Binding-site contacts:
Ligand atom CL1 contacts residue LYS85 of chain 1.A at 3.7 Å.
Ligand atom NAS contacts residue MET137 of chain 1.A at 3.2 Å.
Ligand atom NAV contacts residue GLU136 of chain 1.A at 2.8 Å (salt-bridge).
Ligand atom NAV contacts residue LEU138 of chain 1.A at 3.4 Å (h-bond).
Ligand atom NAS contacts residue GLU136 of chain 1.A at 3.6 Å.
Ligand atom CAX contacts residue VAL203 of chain 1.A at 3.8 Å (hydrophobic).
Ligand atom CBD contacts residue ALA83 of chain 1.A at 3.7 Å (hydrophobic).
Ligand atom CAH contacts residue GLY65 of chain 1.A at 3.8 Å.
Ligand atom OAC contacts residue LYS85 of chain 1.A at 3.6 Å.
Ligand atom NAA contacts residue ASN189 of chain 1.A at 2.9 Å (h-bond).
Ligand atom OAB contacts residue VAL70 of chain 1.A at 3.8 Å.
Ligand atom CL1 contacts residue GLY68 of chain 1.A at 3.4 Å.
Ligand atom CAQ contacts residue ASP204 of chain 1.A at 3.2 Å.
Ligand atom CAP contacts residue LEU191 of chain 1.A at 3.5 Å (hydrophobic).
Ligand atom OAB contacts residue ILE62 of chain 1.A at 3.5 Å.
Ligand atom NAS contacts residue LEU138 of chain 1.A at 2.8 Å (h-bond).
Ligand atom CAR contacts residue ASN189 of chain 1.A at 3.5 Å.
Ligand atom CAJ contacts residue SER139 of chain 1.A at 3.5 Å.
Ligand atom CL1 contacts residue GLN69 of chain 1.A at 3.7 Å.
Ligand atom CBC contacts residue LEU138 of chain 1.A at 3.6 Å (hydrophobic).
Ligand atom CAG contacts residue ILE62 of chain 1.A at 3.7 Å (hydrophobic).
Ligand atom CAH contacts residue VAL70 of chain 1.A at 3.8 Å (hydrophobic).
Ligand atom CAI contacts residue VAL70 of chain 1.A at 3.7 Å (hydrophobic).
Ligand atom CAH contacts residue LYS64 of chain 1.A at 3.7 Å.
Ligand atom OAC contacts residue VAL203 of chain 1.A at 3.8 Å.
Ligand atom CBC contacts residue MET137 of chain 1.A at 3.6 Å (hydrophobic).
Ligand atom NAS contacts residue ALA83 of chain 1.A at 3.5 Å.
Ligand atom CAO contacts residue LYS85 of chain 1.A at 3.6 Å.
Ligand atom CAI contacts residue GLY68 of chain 1.A at 3.6 Å.
Ligand atom NAU contacts residue MET137 of chain 1.A at 3.1 Å.
Ligand atom NAU contacts residue LEU138 of chain 1.A at 3.0 Å (h-bond).
Ligand atom CAR contacts residue ASP204 of chain 1.A at 2.9 Å.
Ligand atom CAJ contacts residue LEU138 of chain 1.A at 3.3 Å (hydrophobic).
Ligand atom NAA contacts residue ASP204 of chain 1.A at 2.4 Å (salt-bridge).
Ligand atom NAV contacts residue ALA83 of chain 1.A at 3.3 Å.
Ligand atom CAQ contacts residue ASN189 of chain 1.A at 3.4 Å.
Ligand atom CAK contacts residue ILE62 of chain 1.A at 3.6 Å (hydrophobic).
Ligand atom CAI contacts residue GLY65 of chain 1.A at 3.5 Å.
Ligand atom CBE contacts residue LEU191 of chain 1.A at 3.6 Å (hydrophobic).
Ligand atom CAW contacts residue ILE62 of chain 1.A at 3.6 Å (hydrophobic).

Sequence of chain 1.A:
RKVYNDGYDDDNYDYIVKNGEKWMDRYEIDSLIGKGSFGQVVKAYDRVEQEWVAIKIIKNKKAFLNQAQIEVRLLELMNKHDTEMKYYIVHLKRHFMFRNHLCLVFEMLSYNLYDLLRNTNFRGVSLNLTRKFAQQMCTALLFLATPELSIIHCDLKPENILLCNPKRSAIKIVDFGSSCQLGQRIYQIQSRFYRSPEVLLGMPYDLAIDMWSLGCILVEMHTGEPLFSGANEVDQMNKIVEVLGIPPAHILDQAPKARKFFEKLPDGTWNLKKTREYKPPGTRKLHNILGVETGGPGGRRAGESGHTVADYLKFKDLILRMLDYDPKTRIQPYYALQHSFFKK

A protein and the small-molecule ligand that binds it are described below.
Small molecule (SMILES): NCC[C@H](C(=O)Nc1ccc2[nH]nc(NC(=O)c3ccccc3)c2c1)c1cccc(Cl)c1